Binding-site contacts:
Ligand atom O5 contacts residue PHE1103 of chain 1.B at 3.9 Å.
Ligand atom C8 contacts residue THR1100 of chain 1.B at 4.0 Å.
Ligand atom C5 contacts residue PHE1103 of chain 1.B at 3.9 Å (hydrophobic).
Ligand atom C7 contacts residue HIS1101 of chain 1.B at 3.7 Å.
Ligand atom O7 contacts residue ASN1098 of chain 1.B at 3.5 Å (h-bond).
Ligand atom O5 contacts residue ASN1098 of chain 1.B at 2.4 Å (h-bond).
Ligand atom C2 contacts residue THR1100 of chain 1.B at 3.7 Å.
Ligand atom C1 contacts residue THR1100 of chain 1.B at 4.0 Å.
Ligand atom C3 contacts residue ASN1098 of chain 1.B at 3.8 Å.
Ligand atom C6 contacts residue HIS1101 of chain 1.B at 4.3 Å.
Ligand atom C7 contacts residue ASN1098 of chain 1.B at 3.4 Å.
Ligand atom C6 contacts residue PHE1103 of chain 1.B at 3.6 Å (hydrophobic).
Ligand atom C8 contacts residue ASN1098 of chain 1.B at 3.8 Å.
Ligand atom O5 contacts residue HIS1101 of chain 1.B at 4.4 Å.
Ligand atom C3 contacts residue THR1100 of chain 1.B at 3.7 Å.
Ligand atom C1 contacts residue ASN1098 of chain 1.B at 1.4 Å.
Ligand atom C7 contacts residue THR1100 of chain 1.B at 4.0 Å.
Ligand atom C3 contacts residue HIS1101 of chain 1.B at 3.9 Å.
Ligand atom C1 contacts residue HIS1101 of chain 1.B at 4.4 Å.
Ligand atom C4 contacts residue HIS1101 of chain 1.B at 3.8 Å.
Ligand atom N2 contacts residue THR1100 of chain 1.B at 3.0 Å (h-bond).
Ligand atom C2 contacts residue ASN1098 of chain 1.B at 2.5 Å.
Ligand atom O7 contacts residue HIS1101 of chain 1.B at 3.2 Å.
Ligand atom N2 contacts residue ASN1098 of chain 1.B at 2.9 Å (h-bond).
Ligand atom C5 contacts residue HIS1101 of chain 1.B at 3.5 Å.
Ligand atom C1 contacts residue PHE1103 of chain 1.B at 4.4 Å (hydrophobic).
Ligand atom C8 contacts residue HIS1101 of chain 1.B at 4.2 Å.
Ligand atom O3 contacts residue THR1100 of chain 1.B at 4.2 Å.
Ligand atom O4 contacts residue HIS1101 of chain 1.B at 3.5 Å (h-bond).
Ligand atom C5 contacts residue ASN1098 of chain 1.B at 3.7 Å.
Ligand atom C4 contacts residue ASN1098 of chain 1.B at 4.2 Å.

This small molecule binds to this protein.
Small molecule (SMILES): CC(=O)N[C@H]1[C@H](O[C@H]2[C@H](O)[C@@H](NC(C)=O)CO[C@@H]2CO)O[C@H](CO)[C@@H](O)[C@@H]1O

Sequence of chain 1.B:
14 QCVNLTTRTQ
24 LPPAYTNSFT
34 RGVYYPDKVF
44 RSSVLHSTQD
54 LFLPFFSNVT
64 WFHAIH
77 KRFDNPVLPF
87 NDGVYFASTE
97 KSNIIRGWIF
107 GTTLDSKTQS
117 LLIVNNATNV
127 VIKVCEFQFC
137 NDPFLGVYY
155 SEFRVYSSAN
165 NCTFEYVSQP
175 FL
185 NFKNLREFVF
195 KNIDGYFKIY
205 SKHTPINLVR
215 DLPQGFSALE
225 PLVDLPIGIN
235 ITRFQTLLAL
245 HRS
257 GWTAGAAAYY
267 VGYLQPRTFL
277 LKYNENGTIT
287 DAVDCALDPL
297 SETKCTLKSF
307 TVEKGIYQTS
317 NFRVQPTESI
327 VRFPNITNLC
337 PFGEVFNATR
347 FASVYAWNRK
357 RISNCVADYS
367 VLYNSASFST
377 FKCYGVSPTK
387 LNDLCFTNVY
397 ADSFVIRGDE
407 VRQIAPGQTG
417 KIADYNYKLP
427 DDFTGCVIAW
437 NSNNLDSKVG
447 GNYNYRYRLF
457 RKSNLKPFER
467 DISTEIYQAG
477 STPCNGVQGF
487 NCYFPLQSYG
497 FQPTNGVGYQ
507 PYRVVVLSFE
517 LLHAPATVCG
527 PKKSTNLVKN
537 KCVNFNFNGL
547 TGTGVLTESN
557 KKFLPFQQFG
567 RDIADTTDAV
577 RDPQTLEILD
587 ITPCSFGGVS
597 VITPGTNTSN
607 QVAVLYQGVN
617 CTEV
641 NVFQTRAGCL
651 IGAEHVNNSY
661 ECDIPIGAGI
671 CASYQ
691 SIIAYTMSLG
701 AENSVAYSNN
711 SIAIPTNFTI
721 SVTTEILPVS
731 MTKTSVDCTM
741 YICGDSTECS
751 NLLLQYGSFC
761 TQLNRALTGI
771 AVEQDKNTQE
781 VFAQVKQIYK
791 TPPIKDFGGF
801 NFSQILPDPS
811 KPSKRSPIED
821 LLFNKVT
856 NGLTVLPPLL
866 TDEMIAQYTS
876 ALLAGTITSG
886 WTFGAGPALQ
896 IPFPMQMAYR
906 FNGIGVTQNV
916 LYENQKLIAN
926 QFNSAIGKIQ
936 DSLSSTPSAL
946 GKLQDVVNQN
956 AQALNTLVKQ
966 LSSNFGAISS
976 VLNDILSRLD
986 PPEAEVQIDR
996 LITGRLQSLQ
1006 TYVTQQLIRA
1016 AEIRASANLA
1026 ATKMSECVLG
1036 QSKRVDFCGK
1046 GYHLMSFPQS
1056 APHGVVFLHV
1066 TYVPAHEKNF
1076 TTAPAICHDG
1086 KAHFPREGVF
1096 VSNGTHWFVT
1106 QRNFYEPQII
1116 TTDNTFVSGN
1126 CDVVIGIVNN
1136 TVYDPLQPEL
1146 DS